Binding-site contacts:
Ligand atom O7 contacts residue ASN1074 of chain 1.C at 2.9 Å (h-bond).
Ligand atom C2 contacts residue ASN1074 of chain 1.C at 3.4 Å.
Ligand atom C1 contacts residue ASN1074 of chain 1.C at 3.0 Å.
Ligand atom C7 contacts residue ASN1074 of chain 1.C at 3.1 Å.
Ligand atom C1 contacts residue ALA706 of chain 1.C at 4.3 Å (hydrophobic).
Ligand atom O5 contacts residue ALA706 of chain 1.C at 4.3 Å.
Ligand atom C8 contacts residue ASN1074 of chain 1.C at 3.6 Å.
Ligand atom N2 contacts residue ASN1074 of chain 1.C at 3.3 Å (h-bond).
Ligand atom C5 contacts residue ALA706 of chain 1.C at 3.8 Å (hydrophobic).
Ligand atom O5 contacts residue ASN1074 of chain 1.C at 4.0 Å.

This small molecule binds to this protein.
Small molecule (SMILES): CC(=O)N[C@@H]1[C@@H](O)[C@H](O)[C@@H](CO)O[C@H]1O

Sequence of chain 1.C:
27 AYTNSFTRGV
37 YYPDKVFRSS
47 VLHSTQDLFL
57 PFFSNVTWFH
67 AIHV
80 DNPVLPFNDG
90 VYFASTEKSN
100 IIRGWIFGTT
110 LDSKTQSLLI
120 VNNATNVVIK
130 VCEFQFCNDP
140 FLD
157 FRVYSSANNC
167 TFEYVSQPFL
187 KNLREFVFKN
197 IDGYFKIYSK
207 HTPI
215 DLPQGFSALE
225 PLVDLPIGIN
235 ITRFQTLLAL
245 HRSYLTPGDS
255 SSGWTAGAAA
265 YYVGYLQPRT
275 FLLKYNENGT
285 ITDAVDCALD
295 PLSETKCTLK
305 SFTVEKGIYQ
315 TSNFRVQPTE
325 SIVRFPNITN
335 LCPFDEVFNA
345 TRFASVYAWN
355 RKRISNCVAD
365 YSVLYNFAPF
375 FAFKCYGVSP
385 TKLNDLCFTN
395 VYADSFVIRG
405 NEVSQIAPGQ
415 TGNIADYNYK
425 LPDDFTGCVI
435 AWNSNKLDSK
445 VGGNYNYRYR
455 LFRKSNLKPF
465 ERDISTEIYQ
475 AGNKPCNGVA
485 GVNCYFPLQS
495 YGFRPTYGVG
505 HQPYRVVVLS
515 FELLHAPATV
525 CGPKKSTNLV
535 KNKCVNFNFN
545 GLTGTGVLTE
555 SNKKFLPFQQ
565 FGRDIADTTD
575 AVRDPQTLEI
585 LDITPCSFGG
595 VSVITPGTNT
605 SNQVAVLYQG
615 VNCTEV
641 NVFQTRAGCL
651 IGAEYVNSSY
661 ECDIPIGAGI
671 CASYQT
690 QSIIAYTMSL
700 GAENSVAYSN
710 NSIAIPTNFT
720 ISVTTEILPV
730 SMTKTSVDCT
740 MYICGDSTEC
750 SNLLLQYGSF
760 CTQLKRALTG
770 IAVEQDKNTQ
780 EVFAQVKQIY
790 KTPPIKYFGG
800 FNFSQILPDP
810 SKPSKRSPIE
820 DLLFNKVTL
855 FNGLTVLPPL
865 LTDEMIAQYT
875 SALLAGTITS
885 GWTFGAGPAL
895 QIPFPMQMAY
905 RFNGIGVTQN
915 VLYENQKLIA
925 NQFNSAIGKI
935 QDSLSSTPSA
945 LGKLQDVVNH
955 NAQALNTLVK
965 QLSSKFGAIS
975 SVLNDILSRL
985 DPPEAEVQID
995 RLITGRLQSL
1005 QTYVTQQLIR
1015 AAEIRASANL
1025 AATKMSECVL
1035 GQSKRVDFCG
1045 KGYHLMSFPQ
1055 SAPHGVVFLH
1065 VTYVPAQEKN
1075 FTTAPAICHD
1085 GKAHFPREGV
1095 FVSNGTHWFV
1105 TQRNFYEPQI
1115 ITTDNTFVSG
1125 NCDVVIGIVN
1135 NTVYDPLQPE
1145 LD